Sequence of chain 1.B:
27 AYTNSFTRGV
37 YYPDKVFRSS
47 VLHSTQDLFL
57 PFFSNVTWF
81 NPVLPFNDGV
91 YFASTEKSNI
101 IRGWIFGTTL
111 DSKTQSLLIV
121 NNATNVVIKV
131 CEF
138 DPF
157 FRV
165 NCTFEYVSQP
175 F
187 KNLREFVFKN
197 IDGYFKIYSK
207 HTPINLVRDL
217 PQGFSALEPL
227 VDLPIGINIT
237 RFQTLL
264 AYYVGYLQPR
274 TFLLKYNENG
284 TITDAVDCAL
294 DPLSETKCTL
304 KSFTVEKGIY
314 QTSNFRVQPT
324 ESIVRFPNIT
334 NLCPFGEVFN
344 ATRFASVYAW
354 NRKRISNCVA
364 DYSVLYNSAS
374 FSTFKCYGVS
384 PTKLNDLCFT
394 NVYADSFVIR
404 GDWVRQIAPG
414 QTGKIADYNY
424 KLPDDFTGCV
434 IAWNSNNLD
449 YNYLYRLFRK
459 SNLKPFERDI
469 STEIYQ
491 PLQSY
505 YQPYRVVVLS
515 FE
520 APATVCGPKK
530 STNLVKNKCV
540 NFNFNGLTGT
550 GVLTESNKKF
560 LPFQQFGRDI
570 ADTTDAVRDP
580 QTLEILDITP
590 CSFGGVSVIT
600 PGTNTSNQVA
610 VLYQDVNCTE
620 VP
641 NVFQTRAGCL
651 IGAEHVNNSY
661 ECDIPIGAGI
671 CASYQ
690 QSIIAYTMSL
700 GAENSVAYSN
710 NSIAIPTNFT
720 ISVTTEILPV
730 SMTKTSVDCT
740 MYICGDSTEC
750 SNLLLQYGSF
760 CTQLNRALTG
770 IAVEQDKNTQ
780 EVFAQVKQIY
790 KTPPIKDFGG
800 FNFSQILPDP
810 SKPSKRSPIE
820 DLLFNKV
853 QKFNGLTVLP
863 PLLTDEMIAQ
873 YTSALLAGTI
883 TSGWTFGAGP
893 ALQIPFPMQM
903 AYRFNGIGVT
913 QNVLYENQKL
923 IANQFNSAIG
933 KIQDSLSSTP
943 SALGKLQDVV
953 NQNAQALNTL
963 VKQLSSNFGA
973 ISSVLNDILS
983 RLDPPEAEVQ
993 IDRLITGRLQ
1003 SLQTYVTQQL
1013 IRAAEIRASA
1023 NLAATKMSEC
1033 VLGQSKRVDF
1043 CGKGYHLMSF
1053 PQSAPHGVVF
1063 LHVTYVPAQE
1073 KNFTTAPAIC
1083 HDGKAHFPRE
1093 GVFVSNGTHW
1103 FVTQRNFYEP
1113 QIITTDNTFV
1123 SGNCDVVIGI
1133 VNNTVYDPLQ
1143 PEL

A small-molecule ligand and the protein it binds are described below.
Small molecule (SMILES): CC(=O)N[C@H]1[C@H](O[C@H]2[C@H](O)[C@@H](NC(C)=O)CO[C@@H]2CO)O[C@H](CO)[C@@H](O)[C@@H]1O

Binding-site contacts:
Ligand atom C4 contacts residue ASN717 of chain 1.B at 4.3 Å.
Ligand atom C8 contacts residue LEU922 of chain 1.B at 3.6 Å (hydrophobic).
Ligand atom C8 contacts residue GLN926 of chain 1.B at 4.1 Å.
Ligand atom O7 contacts residue LEU922 of chain 1.B at 3.3 Å.
Ligand atom O7 contacts residue ASN717 of chain 1.B at 3.3 Å (h-bond).
Ligand atom C1 contacts residue ASN717 of chain 1.B at 1.5 Å.
Ligand atom C1 contacts residue GLN1071 of chain 1.B at 4.1 Å.
Ligand atom O5 contacts residue GLN1071 of chain 1.B at 3.9 Å.
Ligand atom C6 contacts residue GLN926 of chain 1.B at 4.1 Å.
Ligand atom C2 contacts residue ASN717 of chain 1.B at 2.5 Å.
Ligand atom N2 contacts residue ASN717 of chain 1.B at 3.0 Å (h-bond).
Ligand atom O5 contacts residue ASN717 of chain 1.B at 2.4 Å (h-bond).
Ligand atom O4 contacts residue LEU922 of chain 1.B at 4.0 Å.
Ligand atom O7 contacts residue GLN1071 of chain 1.B at 3.8 Å.
Ligand atom C3 contacts residue ASN717 of chain 1.B at 3.9 Å.
Ligand atom C7 contacts residue ASN717 of chain 1.B at 3.3 Å.
Ligand atom C5 contacts residue GLN926 of chain 1.B at 4.3 Å.
Ligand atom C8 contacts residue ASN925 of chain 1.B at 4.5 Å.
Ligand atom C7 contacts residue LEU922 of chain 1.B at 3.5 Å (hydrophobic).
Ligand atom C5 contacts residue ASN717 of chain 1.B at 3.8 Å.
Ligand atom N2 contacts residue LEU922 of chain 1.B at 4.4 Å.
Ligand atom C5 contacts residue LEU922 of chain 1.B at 4.2 Å (hydrophobic).
Ligand atom C8 contacts residue ASN717 of chain 1.B at 4.4 Å.